This small molecule binds to this protein.
Small molecule (SMILES): CC(C)CN1CCc2cc(O)ccc2[C@H]1c1ccc(/C=C/C(=O)O)cc1

Binding-site contacts:
Ligand atom C11 contacts residue LEU43 of chain 2.A at 4.1 Å (hydrophobic).
Ligand atom C6 contacts residue PHE98 of chain 2.A at 4.0 Å (hydrophobic).
Ligand atom O24 contacts residue ASP45 of chain 2.A at 3.5 Å (salt-bridge).
Ligand atom O26 contacts residue ARG88 of chain 2.A at 3.1 Å (salt-bridge).
Ligand atom C1 contacts residue ILE118 of chain 2.A at 3.6 Å (hydrophobic).
Ligand atom C3 contacts residue GLY215 of chain 2.A at 4.0 Å.
Ligand atom O24 contacts residue PRO229 of chain 2.A at 4.0 Å.
Ligand atom C22 contacts residue TRP77 of chain 2.A at 4.1 Å (hydrophobic).
Ligand atom C10 contacts residue GLU47 of chain 2.A at 3.3 Å.
Ligand atom C8 contacts residue PHE98 of chain 2.A at 3.9 Å (hydrophobic).
Ligand atom C20 contacts residue LEU40 of chain 2.A at 3.8 Å (hydrophobic).
Ligand atom C9 contacts residue LEU85 of chain 2.A at 4.1 Å (hydrophobic).
Ligand atom C3 contacts residue LEU219 of chain 2.A at 3.9 Å (hydrophobic).
Ligand atom C17 contacts residue TRP77 of chain 2.A at 4.1 Å (hydrophobic).
Ligand atom C10 contacts residue LEU81 of chain 2.A at 4.1 Å (hydrophobic).
Ligand atom C16 contacts residue LEU78 of chain 2.A at 3.9 Å (hydrophobic).
Ligand atom C9 contacts residue LEU81 of chain 2.A at 3.7 Å (hydrophobic).
Ligand atom C21 contacts residue LEU219 of chain 2.A at 3.8 Å (hydrophobic).
Ligand atom O24 contacts residue VAL228 of chain 2.A at 3.2 Å (h-bond).
Ligand atom O25 contacts residue THR41 of chain 2.A at 4.0 Å.
Ligand atom C17 contacts residue ALA44 of chain 2.A at 3.5 Å (hydrophobic).
Ligand atom C11 contacts residue GLU47 of chain 2.A at 3.2 Å.
Ligand atom C13 contacts residue PHE98 of chain 2.A at 3.9 Å (hydrophobic).
Ligand atom C12 contacts residue LEU40 of chain 2.A at 3.6 Å (hydrophobic).
Ligand atom C18 contacts residue ALA44 of chain 2.A at 3.9 Å (hydrophobic).
Ligand atom C23 contacts residue VAL228 of chain 2.A at 3.3 Å (hydrophobic).
Ligand atom C1 contacts residue MET115 of chain 2.A at 3.5 Å (hydrophobic).
Ligand atom C19 contacts residue THR41 of chain 2.A at 3.6 Å.
Ligand atom C21 contacts residue THR41 of chain 2.A at 4.0 Å.
Ligand atom O26 contacts residue LEU81 of chain 2.A at 3.8 Å.
Ligand atom O26 contacts residue GLU47 of chain 2.A at 2.6 Å (salt-bridge).
Ligand atom C7 contacts residue MET82 of chain 2.A at 3.8 Å (hydrophobic).
Ligand atom C19 contacts residue LEU219 of chain 2.A at 3.9 Å (hydrophobic).
Ligand atom C16 contacts residue ALA44 of chain 2.A at 3.7 Å (hydrophobic).
Ligand atom C18 contacts residue LEU219 of chain 2.A at 3.9 Å (hydrophobic).
Ligand atom C12 contacts residue ALA44 of chain 2.A at 4.0 Å (hydrophobic).
Ligand atom C7 contacts residue LEU85 of chain 2.A at 4.0 Å (hydrophobic).
Ligand atom C17 contacts residue LEU219 of chain 2.A at 3.9 Å (hydrophobic).
Ligand atom C3 contacts residue LEU78 of chain 2.A at 4.0 Å (hydrophobic).
Ligand atom O25 contacts residue VAL228 of chain 2.A at 3.1 Å (h-bond).

Sequence of chain 2.A:
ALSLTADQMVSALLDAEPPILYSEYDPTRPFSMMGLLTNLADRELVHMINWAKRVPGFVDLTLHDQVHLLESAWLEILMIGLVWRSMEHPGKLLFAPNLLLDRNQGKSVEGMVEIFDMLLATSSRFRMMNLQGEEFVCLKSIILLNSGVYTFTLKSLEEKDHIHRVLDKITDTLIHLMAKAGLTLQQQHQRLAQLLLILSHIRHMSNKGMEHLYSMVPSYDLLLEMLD